This small molecule binds to this protein.
Small molecule (SMILES): Nc1ccn([C@H]2C[C@H](O)[C@@H](CO[P](=O)(O)O[P](=O)(O)OP(=O)(O)O)O2)c(=O)n1

Binding-site contacts:
Ligand atom O4' contacts residue THR1177 of chain 1.A at 3.9 Å.
Ligand atom PA contacts residue ASP1178 of chain 1.A at 3.8 Å.
Ligand atom O2A contacts residue LYS1120 of chain 1.A at 3.5 Å.
Ligand atom O3' contacts residue TYR1014 of chain 1.A at 3.2 Å (h-bond).
Ligand atom PA contacts residue CA1 of chain 1.I at 3.0 Å.
Ligand atom O3A contacts residue CA1 of chain 1.I at 2.4 Å.
Ligand atom O3' contacts residue LEU1013 of chain 1.A at 3.7 Å.
Ligand atom O3G contacts residue ARG1091 of chain 1.A at 2.6 Å (salt-bridge).
Ligand atom C5' contacts residue CA1 of chain 1.I at 3.7 Å.
Ligand atom O2B contacts residue LYS1120 of chain 1.A at 3.3 Å.
Ligand atom O3B contacts residue GLN1011 of chain 1.A at 3.9 Å.
Ligand atom PG contacts residue CA1 of chain 1.I at 3.2 Å.
Ligand atom O2 contacts residue TYR1127 of chain 1.A at 3.1 Å.
Ligand atom O3B contacts residue ARG1091 of chain 1.A at 3.3 Å (salt-bridge).
Ligand atom O2G contacts residue GLN1011 of chain 1.A at 3.5 Å.
Ligand atom O1A contacts residue ASP1178 of chain 1.A at 2.9 Å (salt-bridge).
Ligand atom O1G contacts residue ARG1091 of chain 1.A at 2.9 Å (salt-bridge).
Ligand atom O3G contacts residue GLN1011 of chain 1.A at 3.3 Å.
Ligand atom PB contacts residue CA1 of chain 1.I at 2.7 Å.
Ligand atom C2' contacts residue TYR1014 of chain 1.A at 3.5 Å (hydrophobic).
Ligand atom PG contacts residue ARG1091 of chain 1.A at 3.3 Å.
Ligand atom O3B contacts residue CA1 of chain 1.I at 2.9 Å.
Ligand atom O2G contacts residue PHE1010 of chain 1.A at 2.9 Å (h-bond).
Ligand atom O1A contacts residue CA1 of chain 1.I at 2.8 Å.
Ligand atom O3B contacts residue SER1012 of chain 1.A at 2.9 Å (h-bond).
Ligand atom O3G contacts residue LYS1214 of chain 1.A at 3.6 Å.
Ligand atom O1B contacts residue ASP1178 of chain 1.A at 3.8 Å.
Ligand atom O3G contacts residue SER1012 of chain 1.A at 3.6 Å.
Ligand atom PG contacts residue SER1012 of chain 1.A at 3.7 Å.
Ligand atom O1B contacts residue SER1012 of chain 1.A at 3.1 Å (h-bond).
Ligand atom O5' contacts residue CA1 of chain 1.I at 3.6 Å.
Ligand atom C5' contacts residue ASP1178 of chain 1.A at 3.3 Å.
Ligand atom O2G contacts residue CA1 of chain 1.I at 2.3 Å.
Ligand atom O1B contacts residue LEU1013 of chain 1.A at 3.3 Å (h-bond).
Ligand atom O1G contacts residue LYS1120 of chain 1.A at 3.3 Å.
Ligand atom C6 contacts residue ASN1124 of chain 1.A at 3.9 Å.
Ligand atom O1B contacts residue CA1 of chain 1.I at 2.4 Å.
Ligand atom PG contacts residue GLN1011 of chain 1.A at 3.8 Å.
Ligand atom O3' contacts residue PRO1015 of chain 1.A at 3.8 Å.
Ligand atom PB contacts residue SER1012 of chain 1.A at 3.5 Å.

Sequence of chain 1.A:
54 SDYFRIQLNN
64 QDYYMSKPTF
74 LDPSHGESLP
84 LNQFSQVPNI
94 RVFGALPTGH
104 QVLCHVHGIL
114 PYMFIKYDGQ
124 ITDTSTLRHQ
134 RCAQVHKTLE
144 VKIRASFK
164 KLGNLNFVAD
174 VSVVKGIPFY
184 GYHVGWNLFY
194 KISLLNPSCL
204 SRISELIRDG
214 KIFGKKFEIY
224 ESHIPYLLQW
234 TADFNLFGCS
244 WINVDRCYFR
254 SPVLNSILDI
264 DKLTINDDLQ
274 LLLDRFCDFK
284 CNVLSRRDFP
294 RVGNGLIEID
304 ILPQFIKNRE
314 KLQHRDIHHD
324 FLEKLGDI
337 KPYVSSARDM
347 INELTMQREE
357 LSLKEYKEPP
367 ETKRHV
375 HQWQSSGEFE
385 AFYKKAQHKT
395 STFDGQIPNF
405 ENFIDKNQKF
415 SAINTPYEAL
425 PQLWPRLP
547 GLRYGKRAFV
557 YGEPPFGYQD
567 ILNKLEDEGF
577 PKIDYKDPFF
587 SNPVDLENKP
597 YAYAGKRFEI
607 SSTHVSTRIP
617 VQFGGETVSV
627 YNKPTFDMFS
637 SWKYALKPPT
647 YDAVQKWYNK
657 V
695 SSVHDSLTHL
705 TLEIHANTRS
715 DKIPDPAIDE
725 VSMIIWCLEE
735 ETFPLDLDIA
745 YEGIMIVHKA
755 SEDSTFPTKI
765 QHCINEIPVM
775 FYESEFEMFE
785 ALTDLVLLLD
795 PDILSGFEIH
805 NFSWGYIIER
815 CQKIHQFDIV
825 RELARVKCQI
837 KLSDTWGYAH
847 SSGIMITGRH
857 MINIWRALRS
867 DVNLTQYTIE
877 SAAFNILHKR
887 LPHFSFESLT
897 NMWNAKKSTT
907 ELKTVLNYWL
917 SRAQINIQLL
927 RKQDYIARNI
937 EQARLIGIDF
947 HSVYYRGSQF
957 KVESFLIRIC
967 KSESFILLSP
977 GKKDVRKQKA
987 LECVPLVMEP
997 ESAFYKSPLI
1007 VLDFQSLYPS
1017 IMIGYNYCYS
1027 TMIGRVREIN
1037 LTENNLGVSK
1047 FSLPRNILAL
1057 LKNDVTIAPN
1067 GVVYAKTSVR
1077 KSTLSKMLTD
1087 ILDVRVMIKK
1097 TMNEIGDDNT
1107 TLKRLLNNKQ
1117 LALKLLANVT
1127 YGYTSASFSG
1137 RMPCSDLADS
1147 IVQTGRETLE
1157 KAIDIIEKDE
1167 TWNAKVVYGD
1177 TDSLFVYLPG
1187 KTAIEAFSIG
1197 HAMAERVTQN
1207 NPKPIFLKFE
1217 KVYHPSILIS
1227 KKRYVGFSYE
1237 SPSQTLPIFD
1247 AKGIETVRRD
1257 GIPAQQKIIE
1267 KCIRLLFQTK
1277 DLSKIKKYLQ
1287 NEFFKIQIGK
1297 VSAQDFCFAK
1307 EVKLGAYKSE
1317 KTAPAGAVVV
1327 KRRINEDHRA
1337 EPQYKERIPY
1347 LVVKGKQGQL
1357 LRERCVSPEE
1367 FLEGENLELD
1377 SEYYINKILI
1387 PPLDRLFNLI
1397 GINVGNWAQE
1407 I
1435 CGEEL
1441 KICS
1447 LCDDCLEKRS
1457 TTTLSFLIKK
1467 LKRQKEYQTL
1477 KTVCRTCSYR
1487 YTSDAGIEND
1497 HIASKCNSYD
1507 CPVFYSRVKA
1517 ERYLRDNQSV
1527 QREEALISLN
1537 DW